Sequence of chain 1.B:
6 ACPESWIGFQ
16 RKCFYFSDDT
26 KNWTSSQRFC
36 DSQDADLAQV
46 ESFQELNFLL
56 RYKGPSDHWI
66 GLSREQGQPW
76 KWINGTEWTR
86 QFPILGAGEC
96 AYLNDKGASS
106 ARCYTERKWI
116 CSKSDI

Binding-site contacts:
Ligand atom C1 contacts residue THR81 of chain 1.B at 3.5 Å.
Ligand atom C6 contacts residue TRP77 of chain 1.B at 3.5 Å (hydrophobic).
Ligand atom C4 contacts residue ASN79 of chain 1.B at 4.2 Å.
Ligand atom C3 contacts residue THR81 of chain 1.B at 4.4 Å.
Ligand atom O5 contacts residue GLN44 of chain 1.B at 4.4 Å.
Ligand atom C1 contacts residue ASN79 of chain 1.B at 1.4 Å.
Ligand atom C5 contacts residue ASN79 of chain 1.B at 3.6 Å.
Ligand atom C5 contacts residue GLU46 of chain 1.B at 4.3 Å.
Ligand atom O5 contacts residue ASN79 of chain 1.B at 2.3 Å (h-bond).
Ligand atom C4 contacts residue GLU46 of chain 1.B at 4.0 Å.
Ligand atom C5 contacts residue TRP77 of chain 1.B at 3.8 Å (hydrophobic).
Ligand atom O5 contacts residue THR81 of chain 1.B at 4.2 Å.
Ligand atom O7 contacts residue ASN79 of chain 1.B at 3.3 Å (h-bond).
Ligand atom N2 contacts residue ASN79 of chain 1.B at 3.0 Å (h-bond).
Ligand atom O6 contacts residue GLN44 of chain 1.B at 3.8 Å.
Ligand atom O6 contacts residue GLU46 of chain 1.B at 3.0 Å (salt-bridge).
Ligand atom C3 contacts residue ASN79 of chain 1.B at 3.8 Å.
Ligand atom O4 contacts residue GLU46 of chain 1.B at 3.6 Å (salt-bridge).
Ligand atom O5 contacts residue TRP77 of chain 1.B at 4.1 Å.
Ligand atom C2 contacts residue THR81 of chain 1.B at 4.4 Å.
Ligand atom C6 contacts residue GLN44 of chain 1.B at 4.0 Å.
Ligand atom C7 contacts residue ASN79 of chain 1.B at 3.3 Å.
Ligand atom C2 contacts residue ASN79 of chain 1.B at 2.5 Å.
Ligand atom N2 contacts residue THR81 of chain 1.B at 4.1 Å.
Ligand atom C5 contacts residue THR81 of chain 1.B at 4.3 Å.
Ligand atom C6 contacts residue GLU46 of chain 1.B at 3.4 Å.

The small molecule below binds the protein below.
Small molecule (SMILES): CC(=O)N[C@@H]1[C@@H](O)[C@H](O)[C@@H](CO)O[C@H]1O